Binding-site contacts:
Ligand atom O1D contacts residue ILE162 of chain 1.B at 3.8 Å.
Ligand atom C6 contacts residue THR150 of chain 1.B at 3.7 Å.
Ligand atom N2 contacts residue LEU154 of chain 1.B at 3.8 Å.
Ligand atom PA contacts residue LYS158 of chain 1.B at 3.5 Å.
Ligand atom N1 contacts residue ARG45 of chain 1.B at 3.7 Å.
Ligand atom O6 contacts residue LYS46 of chain 1.B at 3.7 Å.
Ligand atom N2 contacts residue THR150 of chain 1.B at 3.3 Å (h-bond).
Ligand atom C5 contacts residue ARG45 of chain 1.B at 3.6 Å.
Ligand atom O2D contacts residue LYS140 of chain 1.B at 3.8 Å.
Ligand atom O6 contacts residue THR150 of chain 1.B at 3.8 Å.
Ligand atom C2 contacts residue LEU154 of chain 1.B at 3.8 Å (hydrophobic).
Ligand atom O2C contacts residue SER110 of chain 1.B at 2.9 Å (h-bond).
Ligand atom O2' contacts residue ASN147 of chain 1.B at 3.5 Å (h-bond).
Ligand atom C4 contacts residue ARG45 of chain 1.B at 3.7 Å.
Ligand atom O1C contacts residue MN1 of chain 1.K at 3.8 Å.
Ligand atom O3B contacts residue SER113 of chain 1.B at 3.8 Å.
Ligand atom N2 contacts residue LEU151 of chain 1.B at 3.4 Å.
Ligand atom N7 contacts residue LYS46 of chain 1.B at 3.4 Å (salt-bridge).
Ligand atom O3C contacts residue ASN147 of chain 1.B at 3.5 Å (h-bond).
Ligand atom N7 contacts residue ARG45 of chain 1.B at 3.8 Å.
Ligand atom O3A contacts residue LYS158 of chain 1.B at 3.0 Å (salt-bridge).
Ligand atom N9 contacts residue ARG45 of chain 1.B at 3.8 Å.
Ligand atom O1A contacts residue LYS158 of chain 1.B at 2.9 Å (salt-bridge).
Ligand atom O6 contacts residue SER47 of chain 1.B at 3.4 Å (h-bond).
Ligand atom O3A contacts residue SER113 of chain 1.B at 3.2 Å (h-bond).
Ligand atom N1 contacts residue THR150 of chain 1.B at 2.8 Å (h-bond).
Ligand atom C2 contacts residue THR150 of chain 1.B at 3.5 Å.
Ligand atom N2 contacts residue ASN147 of chain 1.B at 2.9 Å (h-bond).
Ligand atom N3 contacts residue ASN147 of chain 1.B at 3.5 Å (h-bond).
Ligand atom PB contacts residue LYS158 of chain 1.B at 3.8 Å.
Ligand atom O2D contacts residue ARG144 of chain 1.B at 3.2 Å (salt-bridge).
Ligand atom O3B contacts residue LYS158 of chain 1.B at 3.8 Å.
Ligand atom C5' contacts residue LYS158 of chain 1.B at 3.7 Å.
Ligand atom O1D contacts residue ARG144 of chain 1.B at 3.4 Å (salt-bridge).
Ligand atom O2' contacts residue MN1 of chain 1.K at 3.5 Å.
Ligand atom O2B contacts residue LYS158 of chain 1.B at 3.4 Å.
Ligand atom O2' contacts residue TYR51 of chain 1.B at 3.5 Å (h-bond).
Ligand atom O1A contacts residue SER113 of chain 1.B at 3.6 Å (h-bond).
Ligand atom C6 contacts residue ARG45 of chain 1.B at 3.6 Å.
Ligand atom O1D contacts residue ASN147 of chain 1.B at 3.7 Å.

Sequence of chain 1.B:
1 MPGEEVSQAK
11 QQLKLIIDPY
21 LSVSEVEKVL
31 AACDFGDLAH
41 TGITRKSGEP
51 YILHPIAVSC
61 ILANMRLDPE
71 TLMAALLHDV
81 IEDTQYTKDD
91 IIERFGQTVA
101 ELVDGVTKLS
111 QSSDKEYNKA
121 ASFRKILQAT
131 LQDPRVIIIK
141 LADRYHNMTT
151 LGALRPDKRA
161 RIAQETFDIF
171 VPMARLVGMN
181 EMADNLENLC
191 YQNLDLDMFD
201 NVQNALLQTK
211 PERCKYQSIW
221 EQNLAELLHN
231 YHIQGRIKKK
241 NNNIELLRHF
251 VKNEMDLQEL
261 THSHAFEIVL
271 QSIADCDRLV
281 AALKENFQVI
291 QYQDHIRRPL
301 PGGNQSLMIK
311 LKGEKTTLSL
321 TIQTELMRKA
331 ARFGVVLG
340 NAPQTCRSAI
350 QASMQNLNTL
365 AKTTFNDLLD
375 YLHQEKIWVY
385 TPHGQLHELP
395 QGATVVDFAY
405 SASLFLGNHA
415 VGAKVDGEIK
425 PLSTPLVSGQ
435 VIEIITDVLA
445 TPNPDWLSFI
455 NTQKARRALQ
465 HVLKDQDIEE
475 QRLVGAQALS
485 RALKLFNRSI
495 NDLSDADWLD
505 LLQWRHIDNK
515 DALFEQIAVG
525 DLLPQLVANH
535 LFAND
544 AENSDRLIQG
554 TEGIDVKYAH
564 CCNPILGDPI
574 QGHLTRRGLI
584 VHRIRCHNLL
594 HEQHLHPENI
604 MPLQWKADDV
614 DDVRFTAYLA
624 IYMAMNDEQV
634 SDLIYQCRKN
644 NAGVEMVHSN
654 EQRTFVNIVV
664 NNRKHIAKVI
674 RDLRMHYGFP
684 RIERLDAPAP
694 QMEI

A small-molecule ligand and the protein it binds are described below.
Small molecule (SMILES): Nc1nc2c(ncn2[C@@H]2O[C@H](CO[P](=O)(O)OP(=O)(O)O)[C@@H](O[P](=O)(O)OP(=O)(O)O)[C@H]2O)c(=O)[nH]1